Binding-site contacts:
Ligand atom C6 contacts residue GLN278 of chain 1.B at 4.0 Å.
Ligand atom C7 contacts residue ASN264 of chain 1.B at 3.4 Å.
Ligand atom C8 contacts residue THR266 of chain 1.B at 4.1 Å.
Ligand atom O3 contacts residue GLN278 of chain 1.B at 4.2 Å.
Ligand atom C2 contacts residue ASN264 of chain 1.B at 2.3 Å.
Ligand atom C6 contacts residue ASN264 of chain 1.B at 3.7 Å.
Ligand atom C2 contacts residue GLN278 of chain 1.B at 3.5 Å.
Ligand atom C3 contacts residue ASN264 of chain 1.B at 3.6 Å.
Ligand atom O7 contacts residue ASN264 of chain 1.B at 3.6 Å (h-bond).
Ligand atom C8 contacts residue ASN264 of chain 1.B at 4.5 Å.
Ligand atom C4 contacts residue GLN278 of chain 1.B at 4.2 Å.
Ligand atom N2 contacts residue ASN264 of chain 1.B at 2.8 Å (h-bond).
Ligand atom C4 contacts residue ASN264 of chain 1.B at 4.0 Å.
Ligand atom C5 contacts residue THR266 of chain 1.B at 3.9 Å.
Ligand atom C6 contacts residue LEU267 of chain 1.B at 3.8 Å (hydrophobic).
Ligand atom O5 contacts residue ASN264 of chain 1.B at 2.3 Å (h-bond).
Ligand atom C3 contacts residue GLN278 of chain 1.B at 3.3 Å.
Ligand atom O5 contacts residue GLN278 of chain 1.B at 4.3 Å.
Ligand atom N2 contacts residue GLN278 of chain 1.B at 3.2 Å (h-bond).
Ligand atom O4 contacts residue GLN278 of chain 1.B at 4.4 Å.
Ligand atom O6 contacts residue GLN278 of chain 1.B at 2.6 Å (h-bond).
Ligand atom C1 contacts residue THR266 of chain 1.B at 4.0 Å.
Ligand atom O5 contacts residue THR266 of chain 1.B at 3.1 Å.
Ligand atom C5 contacts residue GLN278 of chain 1.B at 4.1 Å.
Ligand atom C7 contacts residue GLN278 of chain 1.B at 4.4 Å.
Ligand atom C1 contacts residue GLN278 of chain 1.B at 3.5 Å.
Ligand atom C5 contacts residue ASN264 of chain 1.B at 3.4 Å.
Ligand atom C1 contacts residue ASN264 of chain 1.B at 1.4 Å.
Ligand atom O6 contacts residue LEU275 of chain 1.B at 4.1 Å.

Sequence of chain 1.B:
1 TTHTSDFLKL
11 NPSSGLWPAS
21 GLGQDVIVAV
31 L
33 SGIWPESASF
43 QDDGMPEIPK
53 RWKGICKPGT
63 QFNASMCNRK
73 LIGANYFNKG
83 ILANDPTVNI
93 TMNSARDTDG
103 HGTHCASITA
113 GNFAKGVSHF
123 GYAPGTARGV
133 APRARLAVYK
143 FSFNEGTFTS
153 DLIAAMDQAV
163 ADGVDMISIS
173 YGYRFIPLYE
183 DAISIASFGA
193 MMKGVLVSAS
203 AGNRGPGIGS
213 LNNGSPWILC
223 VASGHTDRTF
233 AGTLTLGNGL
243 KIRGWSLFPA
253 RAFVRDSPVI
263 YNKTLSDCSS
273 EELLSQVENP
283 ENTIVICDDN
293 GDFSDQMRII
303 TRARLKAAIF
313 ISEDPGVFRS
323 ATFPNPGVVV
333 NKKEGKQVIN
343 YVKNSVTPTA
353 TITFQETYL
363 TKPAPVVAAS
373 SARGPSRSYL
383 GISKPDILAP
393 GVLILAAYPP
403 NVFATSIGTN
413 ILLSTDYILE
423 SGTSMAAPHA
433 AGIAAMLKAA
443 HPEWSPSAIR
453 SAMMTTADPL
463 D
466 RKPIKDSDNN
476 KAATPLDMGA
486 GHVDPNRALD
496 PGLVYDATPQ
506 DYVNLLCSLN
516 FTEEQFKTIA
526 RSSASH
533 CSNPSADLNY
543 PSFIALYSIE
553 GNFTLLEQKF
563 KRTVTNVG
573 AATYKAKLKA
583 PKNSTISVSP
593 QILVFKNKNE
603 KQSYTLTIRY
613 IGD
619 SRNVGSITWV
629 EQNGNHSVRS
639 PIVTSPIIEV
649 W

This protein binds this small molecule.
Small molecule (SMILES): CC(=O)N[C@H]1[C@H](O[C@H]2[C@H](O[C@@H]3O[C@@H](C)[C@@H](O)[C@@H](O)[C@@H]3O)[C@@H](NC(C)=O)CO[C@@H]2CO)O[C@H](CO)[C@@H](O)[C@@H]1O